Sequence of chain 1.D:
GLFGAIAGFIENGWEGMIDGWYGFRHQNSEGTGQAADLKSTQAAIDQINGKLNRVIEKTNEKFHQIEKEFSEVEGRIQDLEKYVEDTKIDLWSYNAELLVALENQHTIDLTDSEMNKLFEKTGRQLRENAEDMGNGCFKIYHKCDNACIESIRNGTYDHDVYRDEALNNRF

A protein and the small-molecule ligand that binds it are described below.
Small molecule (SMILES): CC(=O)N[C@H]1[C@H](O[C@H]2[C@H](O)[C@@H](NC(C)=O)CO[C@@H]2CO)O[C@H](CO)[C@@H](O)[C@@H]1O

Sequence of chain 1.C:
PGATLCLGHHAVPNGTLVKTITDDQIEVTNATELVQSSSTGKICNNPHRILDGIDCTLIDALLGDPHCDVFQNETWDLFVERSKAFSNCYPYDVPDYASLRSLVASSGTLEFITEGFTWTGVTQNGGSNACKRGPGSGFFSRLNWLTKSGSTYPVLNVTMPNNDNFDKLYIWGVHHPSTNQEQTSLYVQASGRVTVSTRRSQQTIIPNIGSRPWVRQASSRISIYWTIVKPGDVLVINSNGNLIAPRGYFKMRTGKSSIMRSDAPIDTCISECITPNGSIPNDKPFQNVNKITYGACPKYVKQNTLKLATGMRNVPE

Binding-site contacts:
Ligand atom C6 contacts residue ASN292 of chain 1.C at 4.4 Å.
Ligand atom O7 contacts residue ASN279 of chain 1.C at 3.0 Å (h-bond).
Ligand atom N2 contacts residue VAL291 of chain 1.C at 3.5 Å (h-bond).
Ligand atom C3 contacts residue ASN279 of chain 1.C at 3.7 Å.
Ligand atom C1 contacts residue VAL291 of chain 1.C at 3.5 Å (hydrophobic).
Ligand atom O5 contacts residue ASN292 of chain 1.C at 3.7 Å.
Ligand atom C2 contacts residue VAL291 of chain 1.C at 3.8 Å (hydrophobic).
Ligand atom C4 contacts residue ASN279 of chain 1.C at 4.2 Å.
Ligand atom C7 contacts residue ASN279 of chain 1.C at 3.3 Å.
Ligand atom O5 contacts residue ASN279 of chain 1.C at 2.4 Å (h-bond).
Ligand atom O6 contacts residue ASN292 of chain 1.C at 3.7 Å.
Ligand atom O5 contacts residue VAL291 of chain 1.C at 4.5 Å.
Ligand atom N2 contacts residue ASN279 of chain 1.C at 3.0 Å (h-bond).
Ligand atom C7 contacts residue GLU69 of chain 1.D at 4.4 Å.
Ligand atom O6 contacts residue GLU69 of chain 1.D at 4.0 Å.
Ligand atom C1 contacts residue ASN279 of chain 1.C at 1.4 Å.
Ligand atom C7 contacts residue VAL291 of chain 1.C at 4.4 Å (hydrophobic).
Ligand atom C8 contacts residue GLU69 of chain 1.D at 3.3 Å.
Ligand atom C8 contacts residue SER39 of chain 1.C at 3.4 Å.
Ligand atom C1 contacts residue ASN292 of chain 1.C at 4.0 Å.
Ligand atom C2 contacts residue ASN279 of chain 1.C at 2.4 Å.
Ligand atom C5 contacts residue ASN292 of chain 1.C at 4.0 Å.
Ligand atom C3 contacts residue VAL291 of chain 1.C at 4.0 Å (hydrophobic).
Ligand atom C8 contacts residue VAL291 of chain 1.C at 4.3 Å (hydrophobic).
Ligand atom C5 contacts residue ASN279 of chain 1.C at 3.7 Å.